A small-molecule ligand and the protein it binds are described below.
Small molecule (SMILES): NCC(=O)O

Sequence of chain 2.D:
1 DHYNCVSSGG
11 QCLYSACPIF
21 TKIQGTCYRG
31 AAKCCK

Sequence of chain 2.B:
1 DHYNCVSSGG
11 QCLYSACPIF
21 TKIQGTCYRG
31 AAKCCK

Binding-site contacts:
Ligand atom CA contacts residue ASP1 of chain 2.D at 4.5 Å.
Ligand atom OXT contacts residue ASP1 of chain 2.D at 3.5 Å.
Ligand atom O contacts residue GLY30 of chain 2.D at 3.8 Å.
Ligand atom CA contacts residue SO41 of chain 2.I at 2.7 Å.
Ligand atom OXT contacts residue THR26 of chain 2.D at 2.9 Å (h-bond).
Ligand atom C contacts residue THR26 of chain 2.D at 3.7 Å.
Ligand atom C contacts residue SO41 of chain 2.I at 2.8 Å.
Ligand atom N contacts residue SO41 of chain 2.I at 2.9 Å (h-bond).
Ligand atom N contacts residue THR26 of chain 2.B at 3.0 Å (h-bond).
Ligand atom N contacts residue THR26 of chain 2.D at 4.3 Å.
Ligand atom C contacts residue ASP1 of chain 2.B at 4.5 Å.
Ligand atom O contacts residue GLY25 of chain 2.B at 4.2 Å.
Ligand atom OXT contacts residue ASP1 of chain 2.B at 4.3 Å.
Ligand atom N contacts residue GLY25 of chain 2.B at 3.6 Å.
Ligand atom N contacts residue ASP1 of chain 2.B at 2.8 Å (salt-bridge).
Ligand atom CA contacts residue ASP1 of chain 2.B at 4.1 Å.
Ligand atom C contacts residue THR26 of chain 2.B at 3.5 Å.
Ligand atom C contacts residue ASP1 of chain 2.D at 4.1 Å.
Ligand atom CA contacts residue THR26 of chain 2.B at 3.0 Å.
Ligand atom C contacts residue GLY25 of chain 2.B at 4.1 Å.
Ligand atom O contacts residue SO41 of chain 2.I at 4.0 Å.
Ligand atom O contacts residue THR26 of chain 2.B at 2.8 Å (h-bond).
Ligand atom O contacts residue THR26 of chain 2.D at 4.2 Å.
Ligand atom OXT contacts residue THR26 of chain 2.B at 4.2 Å.
Ligand atom CA contacts residue GLY25 of chain 2.B at 3.0 Å.
Ligand atom O contacts residue ARG29 of chain 2.D at 4.0 Å.
Ligand atom OXT contacts residue CYS27 of chain 2.D at 4.5 Å.
Ligand atom OXT contacts residue SO41 of chain 2.I at 2.2 Å (h-bond).